Binding-site contacts:
Ligand atom CD1 contacts residue VAL67 of chain 1.A at 3.5 Å (hydrophobic).
Ligand atom OXT contacts residue THR143 of chain 1.A at 2.8 Å (h-bond).
Ligand atom O contacts residue ALA95 of chain 1.D at 3.3 Å.
Ligand atom O contacts residue GLY96 of chain 1.D at 3.2 Å (h-bond).
Ligand atom CD1 contacts residue LYS66 of chain 1.A at 3.5 Å.
Ligand atom CA contacts residue GLU63 of chain 1.A at 3.4 Å.
Ligand atom N contacts residue TRP167 of chain 1.A at 3.3 Å.
Ligand atom OG1 contacts residue ASP30 of chain 1.E at 2.6 Å (salt-bridge).
Ligand atom O contacts residue ASN94 of chain 1.D at 3.4 Å (h-bond).
Ligand atom CB contacts residue THR73 of chain 1.A at 3.4 Å.
Ligand atom O contacts residue THR73 of chain 1.A at 3.4 Å.
Ligand atom CG2 contacts residue THR73 of chain 1.A at 3.4 Å.
Ligand atom N contacts residue ASN94 of chain 1.D at 2.8 Å (h-bond).
Ligand atom CD2 contacts residue TYR116 of chain 1.A at 3.6 Å (hydrophobic).
Ligand atom N contacts residue TYR99 of chain 1.A at 2.9 Å (h-bond).
Ligand atom CA contacts residue ASP77 of chain 1.A at 3.5 Å.
Ligand atom CD1 contacts residue TRP147 of chain 1.A at 3.6 Å (hydrophobic).
Ligand atom O contacts residue TYR159 of chain 1.A at 2.6 Å (h-bond).
Ligand atom CD2 contacts residue TYR159 of chain 1.A at 3.4 Å (hydrophobic).
Ligand atom CA contacts residue TYR7 of chain 1.A at 3.4 Å (hydrophobic).
Ligand atom CG1 contacts residue GLU63 of chain 1.A at 3.5 Å.
Ligand atom CG2 contacts residue ASP30 of chain 1.E at 3.4 Å.
Ligand atom OXT contacts residue TYR84 of chain 1.A at 3.0 Å (h-bond).
Ligand atom O contacts residue PHE96 of chain 1.E at 3.3 Å.
Ligand atom O contacts residue GLN50 of chain 1.E at 3.0 Å (h-bond).
Ligand atom N contacts residue GLU63 of chain 1.A at 3.1 Å (salt-bridge).
Ligand atom N contacts residue TYR171 of chain 1.A at 2.8 Å (h-bond).
Ligand atom CG2 contacts residue TYR7 of chain 1.A at 3.3 Å (hydrophobic).
Ligand atom N contacts residue TYR7 of chain 1.A at 2.9 Å (h-bond).
Ligand atom CB contacts residue TYR99 of chain 1.A at 3.3 Å (hydrophobic).
Ligand atom N contacts residue ASP77 of chain 1.A at 3.0 Å (salt-bridge).
Ligand atom O contacts residue TRP147 of chain 1.A at 2.9 Å (h-bond).
Ligand atom C contacts residue TYR7 of chain 1.A at 3.5 Å (hydrophobic).
Ligand atom OG1 contacts residue LYS146 of chain 1.A at 3.2 Å (salt-bridge).
Ligand atom CD2 contacts residue TRP147 of chain 1.A at 3.1 Å (hydrophobic).
Ligand atom CZ contacts residue ARG97 of chain 1.A at 3.5 Å.
Ligand atom CD1 contacts residue GLN98 of chain 1.E at 3.5 Å.
Ligand atom O contacts residue HIS70 of chain 1.A at 3.2 Å.
Ligand atom CG contacts residue ASP77 of chain 1.A at 3.5 Å.
Ligand atom O contacts residue LYS146 of chain 1.A at 3.3 Å (salt-bridge).

Sequence of chain 1.A:
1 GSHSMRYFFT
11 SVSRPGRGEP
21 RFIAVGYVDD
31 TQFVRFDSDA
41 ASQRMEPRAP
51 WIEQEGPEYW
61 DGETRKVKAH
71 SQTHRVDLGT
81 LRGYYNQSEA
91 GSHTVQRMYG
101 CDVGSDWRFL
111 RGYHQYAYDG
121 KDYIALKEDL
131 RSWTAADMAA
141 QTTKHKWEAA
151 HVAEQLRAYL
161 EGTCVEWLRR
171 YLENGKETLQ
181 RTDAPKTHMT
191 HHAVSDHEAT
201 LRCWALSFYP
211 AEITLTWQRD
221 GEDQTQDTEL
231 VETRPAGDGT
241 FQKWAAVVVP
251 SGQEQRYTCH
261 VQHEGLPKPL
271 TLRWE

Sequence of chain 1.D:
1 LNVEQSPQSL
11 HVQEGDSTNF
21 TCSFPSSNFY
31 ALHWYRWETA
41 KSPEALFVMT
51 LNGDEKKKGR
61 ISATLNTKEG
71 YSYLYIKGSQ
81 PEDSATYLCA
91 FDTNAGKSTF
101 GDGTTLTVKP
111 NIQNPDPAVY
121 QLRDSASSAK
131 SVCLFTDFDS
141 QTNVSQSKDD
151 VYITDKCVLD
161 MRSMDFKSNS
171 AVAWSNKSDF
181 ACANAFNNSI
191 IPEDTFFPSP

Sequence of chain 1.E:
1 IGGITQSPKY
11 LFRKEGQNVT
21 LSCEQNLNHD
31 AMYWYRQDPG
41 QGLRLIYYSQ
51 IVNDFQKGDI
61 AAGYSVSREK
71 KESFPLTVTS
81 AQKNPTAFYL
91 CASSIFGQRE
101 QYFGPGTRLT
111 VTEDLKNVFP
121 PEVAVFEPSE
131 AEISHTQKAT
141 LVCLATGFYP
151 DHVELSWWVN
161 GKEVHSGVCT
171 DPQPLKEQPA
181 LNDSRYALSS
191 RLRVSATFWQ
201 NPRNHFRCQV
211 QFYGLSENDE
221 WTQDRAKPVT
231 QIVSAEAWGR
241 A

This small molecule binds to this protein.
Small molecule (SMILES): CC[C@H](C)[C@H](NC(=O)C[NH3+])C(=O)N[C@@H](CC(C)C)C(=O)NCC(=O)N[C@@H](Cc1ccccc1)C(=O)N[C@H](C(=O)N[C@@H](Cc1ccccc1)C(=O)N[C@H](C(=O)N[C@@H](CC(C)C)C(=O)O)[C@@H](C)O)C(C)C